Binding-site contacts:
Ligand atom CA contacts residue ARG421 of chain 1.A at 3.0 Å.
Ligand atom N contacts residue SER419 of chain 1.A at 4.2 Å.
Ligand atom CG contacts residue ARG237 of chain 1.A at 3.9 Å.
Ligand atom CG contacts residue VAL223 of chain 1.A at 3.8 Å (hydrophobic).
Ligand atom NH2 contacts residue CYS224 of chain 1.A at 3.8 Å.
Ligand atom CD contacts residue ASP213 of chain 1.A at 3.8 Å.
Ligand atom CZ contacts residue GLY235 of chain 1.A at 3.6 Å.
Ligand atom NE contacts residue CYS224 of chain 1.A at 4.1 Å.
Ligand atom CD contacts residue VAL223 of chain 1.A at 3.3 Å (hydrophobic).
Ligand atom CZ contacts residue ASP213 of chain 1.A at 3.9 Å.
Ligand atom CB contacts residue VAL223 of chain 1.A at 3.9 Å (hydrophobic).
Ligand atom CB contacts residue ARG421 of chain 1.A at 3.9 Å.
Ligand atom CZ contacts residue VAL223 of chain 1.A at 4.2 Å (hydrophobic).
Ligand atom NE contacts residue VAL223 of chain 1.A at 3.5 Å (h-bond).
Ligand atom NH1 contacts residue GLY235 of chain 1.A at 3.9 Å.
Ligand atom NH2 contacts residue ARG237 of chain 1.A at 3.4 Å (salt-bridge).
Ligand atom NE contacts residue ARG237 of chain 1.A at 3.5 Å (salt-bridge).
Ligand atom NE contacts residue ASP213 of chain 1.A at 4.3 Å.
Ligand atom NH1 contacts residue ARG237 of chain 1.A at 3.7 Å.
Ligand atom NH2 contacts residue GLU179 of chain 1.A at 3.8 Å.
Ligand atom N contacts residue ARG421 of chain 1.A at 4.0 Å.
Ligand atom CG contacts residue HIS423 of chain 1.A at 4.2 Å.
Ligand atom NH1 contacts residue ASN214 of chain 1.A at 3.5 Å (h-bond).
Ligand atom NH2 contacts residue GLY235 of chain 1.A at 2.6 Å (h-bond).
Ligand atom CA contacts residue SER419 of chain 1.A at 3.7 Å.
Ligand atom NH1 contacts residue CYS224 of chain 1.A at 3.7 Å.
Ligand atom CZ contacts residue ARG237 of chain 1.A at 3.4 Å.
Ligand atom NH1 contacts residue ASP213 of chain 1.A at 2.6 Å (salt-bridge).
Ligand atom CZ contacts residue CYS224 of chain 1.A at 3.7 Å (hydrophobic).
Ligand atom NH1 contacts residue VAL223 of chain 1.A at 3.9 Å.
Ligand atom CB contacts residue SER419 of chain 1.A at 4.4 Å.
Ligand atom CB contacts residue PRO418 of chain 1.A at 3.6 Å (hydrophobic).
Ligand atom CA contacts residue PRO418 of chain 1.A at 4.0 Å (hydrophobic).
Ligand atom CD contacts residue ARG237 of chain 1.A at 4.0 Å.

Sequence of chain 1.A:
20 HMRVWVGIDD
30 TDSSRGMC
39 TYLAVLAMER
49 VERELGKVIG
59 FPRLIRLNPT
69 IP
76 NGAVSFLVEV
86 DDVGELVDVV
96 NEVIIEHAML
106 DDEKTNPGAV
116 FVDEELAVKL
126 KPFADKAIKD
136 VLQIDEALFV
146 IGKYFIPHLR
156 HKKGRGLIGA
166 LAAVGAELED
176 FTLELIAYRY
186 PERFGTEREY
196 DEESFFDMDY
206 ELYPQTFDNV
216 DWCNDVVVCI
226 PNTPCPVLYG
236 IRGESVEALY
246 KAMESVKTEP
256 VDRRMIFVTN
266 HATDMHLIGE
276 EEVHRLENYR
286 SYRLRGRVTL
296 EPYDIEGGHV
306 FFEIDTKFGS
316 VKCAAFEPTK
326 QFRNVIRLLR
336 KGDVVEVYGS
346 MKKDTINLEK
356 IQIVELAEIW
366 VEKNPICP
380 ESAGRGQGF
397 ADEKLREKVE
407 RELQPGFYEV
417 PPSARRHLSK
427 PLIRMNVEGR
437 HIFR

This small molecule binds to this protein.
Small molecule (SMILES): N=C(N)NCCCCN